A small-molecule ligand and the protein it binds are described below.
Small molecule (SMILES): CC(=O)N[C@@H]1[C@@H](O)[C@H](O)[C@@H](CO)O[C@H]1O

Binding-site contacts:
Ligand atom O5 contacts residue ASN973 of chain 1.C at 2.3 Å (h-bond).
Ligand atom C3 contacts residue ASN973 of chain 1.C at 3.8 Å.
Ligand atom C2 contacts residue ASN973 of chain 1.C at 2.5 Å.
Ligand atom C1 contacts residue ASN973 of chain 1.C at 1.4 Å.
Ligand atom C4 contacts residue ASN973 of chain 1.C at 4.2 Å.
Ligand atom C8 contacts residue HIS970 of chain 1.C at 4.3 Å.
Ligand atom N2 contacts residue ASN973 of chain 1.C at 3.0 Å (h-bond).
Ligand atom C5 contacts residue ASN973 of chain 1.C at 3.6 Å.
Ligand atom C7 contacts residue ASN973 of chain 1.C at 4.0 Å.

Sequence of chain 1.C:
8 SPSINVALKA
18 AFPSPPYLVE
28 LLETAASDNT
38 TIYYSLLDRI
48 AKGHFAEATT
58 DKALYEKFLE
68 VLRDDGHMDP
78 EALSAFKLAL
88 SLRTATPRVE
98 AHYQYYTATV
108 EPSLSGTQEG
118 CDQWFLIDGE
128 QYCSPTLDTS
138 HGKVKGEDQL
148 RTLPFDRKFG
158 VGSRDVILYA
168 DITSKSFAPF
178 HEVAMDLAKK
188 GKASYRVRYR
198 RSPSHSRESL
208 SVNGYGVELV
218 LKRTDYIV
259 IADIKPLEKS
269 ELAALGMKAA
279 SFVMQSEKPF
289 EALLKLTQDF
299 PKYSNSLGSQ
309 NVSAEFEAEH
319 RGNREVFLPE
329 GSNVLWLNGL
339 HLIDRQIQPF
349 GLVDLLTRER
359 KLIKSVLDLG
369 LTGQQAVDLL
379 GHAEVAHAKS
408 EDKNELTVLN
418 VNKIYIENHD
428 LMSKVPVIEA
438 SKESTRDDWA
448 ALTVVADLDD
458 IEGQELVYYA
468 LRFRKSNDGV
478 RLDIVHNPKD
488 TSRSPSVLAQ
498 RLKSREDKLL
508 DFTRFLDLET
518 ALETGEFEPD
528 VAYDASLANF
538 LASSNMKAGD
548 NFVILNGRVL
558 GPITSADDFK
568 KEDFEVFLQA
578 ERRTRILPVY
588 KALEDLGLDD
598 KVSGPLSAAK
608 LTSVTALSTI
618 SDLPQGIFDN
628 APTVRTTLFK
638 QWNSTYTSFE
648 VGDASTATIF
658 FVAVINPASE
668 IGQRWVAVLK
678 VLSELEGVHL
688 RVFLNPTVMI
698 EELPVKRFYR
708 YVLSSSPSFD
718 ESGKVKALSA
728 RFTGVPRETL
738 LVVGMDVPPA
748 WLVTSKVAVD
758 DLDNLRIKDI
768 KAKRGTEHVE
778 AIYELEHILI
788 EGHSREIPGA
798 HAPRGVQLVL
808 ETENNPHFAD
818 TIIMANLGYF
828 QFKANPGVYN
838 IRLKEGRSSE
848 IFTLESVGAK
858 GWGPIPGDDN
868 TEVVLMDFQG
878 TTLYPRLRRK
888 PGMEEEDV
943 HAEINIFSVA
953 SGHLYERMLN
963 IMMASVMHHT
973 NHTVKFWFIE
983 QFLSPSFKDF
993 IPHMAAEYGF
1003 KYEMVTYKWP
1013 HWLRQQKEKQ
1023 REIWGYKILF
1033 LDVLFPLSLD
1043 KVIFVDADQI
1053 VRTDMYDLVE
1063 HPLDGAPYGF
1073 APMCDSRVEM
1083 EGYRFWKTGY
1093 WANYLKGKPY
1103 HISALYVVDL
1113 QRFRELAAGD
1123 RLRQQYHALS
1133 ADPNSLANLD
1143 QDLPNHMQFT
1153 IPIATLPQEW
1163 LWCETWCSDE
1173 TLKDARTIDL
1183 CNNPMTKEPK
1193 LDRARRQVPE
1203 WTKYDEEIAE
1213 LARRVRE